The small molecule below binds the protein below.
Small molecule (SMILES): N#Cc1ccc(O)cc1

Binding-site contacts:
Ligand atom OAB contacts residue ASN231 of chain 1.G at 3.5 Å (h-bond).
Ligand atom CAD contacts residue TRP273 of chain 1.G at 4.1 Å (hydrophobic).
Ligand atom CAE contacts residue TRP76 of chain 1.G at 3.8 Å (hydrophobic).
Ligand atom CAF contacts residue TRP273 of chain 1.G at 3.7 Å (hydrophobic).
Ligand atom CAD contacts residue TRP230 of chain 1.G at 3.9 Å (hydrophobic).
Ligand atom CAE contacts residue PRO232 of chain 1.G at 3.4 Å (hydrophobic).
Ligand atom CAH contacts residue GLU248 of chain 1.G at 3.5 Å.
Ligand atom NAA contacts residue HIS303 of chain 1.G at 2.7 Å (h-bond).
Ligand atom CAC contacts residue CD1 of chain 1.M at 3.1 Å.
Ligand atom CAI contacts residue PHE264 of chain 1.G at 4.3 Å (hydrophobic).
Ligand atom CAD contacts residue GLU248 of chain 1.G at 3.3 Å.
Ligand atom CAF contacts residue LEU313 of chain 1.G at 4.3 Å (hydrophobic).
Ligand atom CAH contacts residue LEU252 of chain 1.G at 3.8 Å (hydrophobic).
Ligand atom CAE contacts residue LEU252 of chain 1.G at 3.7 Å (hydrophobic).
Ligand atom CAD contacts residue VAL315 of chain 1.G at 4.0 Å (hydrophobic).
Ligand atom NAA contacts residue PHE264 of chain 1.G at 3.6 Å.
Ligand atom CAF contacts residue PHE264 of chain 1.G at 3.9 Å (hydrophobic).
Ligand atom NAA contacts residue PHE79 of chain 1.G at 4.4 Å.
Ligand atom OAB contacts residue LEU252 of chain 1.G at 4.1 Å.
Ligand atom CAG contacts residue PHE79 of chain 1.G at 3.7 Å (hydrophobic).
Ligand atom NAA contacts residue CD1 of chain 1.M at 2.0 Å.
Ligand atom OAB contacts residue TRP230 of chain 1.G at 3.0 Å.
Ligand atom OAB contacts residue GLU248 of chain 1.G at 2.8 Å (salt-bridge).
Ligand atom CAD contacts residue PRO232 of chain 1.G at 4.1 Å (hydrophobic).
Ligand atom NAA contacts residue HIS256 of chain 1.G at 2.9 Å (h-bond).
Ligand atom CAC contacts residue GLU262 of chain 1.G at 4.0 Å.
Ligand atom CAD contacts residue LEU313 of chain 1.G at 3.9 Å (hydrophobic).
Ligand atom CAC contacts residue PHE79 of chain 1.G at 4.2 Å (hydrophobic).
Ligand atom NAA contacts residue GLU262 of chain 1.G at 3.2 Å (salt-bridge).
Ligand atom OAB contacts residue PRO232 of chain 1.G at 3.3 Å.
Ligand atom CAH contacts residue TRP230 of chain 1.G at 3.9 Å (hydrophobic).
Ligand atom CAG contacts residue TRP76 of chain 1.G at 4.2 Å (hydrophobic).
Ligand atom CAC contacts residue HIS256 of chain 1.G at 3.5 Å.
Ligand atom CAF contacts residue VAL315 of chain 1.G at 4.0 Å (hydrophobic).
Ligand atom CAC contacts residue HIS303 of chain 1.G at 3.4 Å.
Ligand atom CAG contacts residue PRO232 of chain 1.G at 3.9 Å (hydrophobic).
Ligand atom OAB contacts residue THR246 of chain 1.G at 3.8 Å.
Ligand atom CAH contacts residue PRO232 of chain 1.G at 3.4 Å (hydrophobic).
Ligand atom CAG contacts residue LEU252 of chain 1.G at 4.1 Å (hydrophobic).
Ligand atom CAC contacts residue PHE264 of chain 1.G at 3.7 Å (hydrophobic).

Sequence of chain 1.G:
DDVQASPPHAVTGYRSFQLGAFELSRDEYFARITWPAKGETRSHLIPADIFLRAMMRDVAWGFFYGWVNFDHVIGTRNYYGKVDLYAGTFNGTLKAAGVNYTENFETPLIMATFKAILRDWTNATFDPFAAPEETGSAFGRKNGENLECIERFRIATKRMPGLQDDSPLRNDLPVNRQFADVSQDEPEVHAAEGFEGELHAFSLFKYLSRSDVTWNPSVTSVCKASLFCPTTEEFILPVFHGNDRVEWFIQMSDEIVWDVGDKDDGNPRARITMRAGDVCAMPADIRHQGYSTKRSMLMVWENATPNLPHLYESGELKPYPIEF